Binding-site contacts:
Ligand atom O contacts residue LEU89 of chain 1.A at 3.6 Å.
Ligand atom C24 contacts residue VAL137 of chain 1.A at 3.9 Å (hydrophobic).
Ligand atom CB contacts residue PRO88 of chain 1.A at 4.1 Å (hydrophobic).
Ligand atom O1 contacts residue GLU190 of chain 1.A at 3.7 Å.
Ligand atom CB contacts residue TYR61 of chain 1.A at 3.6 Å (hydrophobic).
Ligand atom C17 contacts residue GLU190 of chain 1.A at 4.1 Å.
Ligand atom O contacts residue ARG95 of chain 1.A at 2.8 Å (salt-bridge).
Ligand atom C contacts residue THR90 of chain 1.A at 3.9 Å.
Ligand atom C contacts residue ARG95 of chain 1.A at 3.5 Å.
Ligand atom O7 contacts residue SER193 of chain 1.A at 3.8 Å.
Ligand atom C24 contacts residue SER173 of chain 1.A at 4.2 Å.
Ligand atom O2 contacts residue GLY140 of chain 1.A at 3.4 Å.
Ligand atom OXT contacts residue ARG95 of chain 1.A at 2.8 Å (salt-bridge).
Ligand atom O8 contacts residue SER141 of chain 1.A at 3.6 Å.
Ligand atom C2 contacts residue TYR216 of chain 1.A at 3.7 Å (hydrophobic).
Ligand atom CA contacts residue PRO88 of chain 1.A at 3.9 Å (hydrophobic).
Ligand atom C contacts residue PRO88 of chain 1.A at 4.2 Å (hydrophobic).
Ligand atom N4 contacts residue TYR61 of chain 1.A at 4.1 Å.
Ligand atom C10 contacts residue THR142 of chain 1.A at 3.4 Å.
Ligand atom C23 contacts residue VAL137 of chain 1.A at 3.8 Å (hydrophobic).
Ligand atom O1 contacts residue THR142 of chain 1.A at 2.7 Å (h-bond).
Ligand atom C3 contacts residue TYR61 of chain 1.A at 3.6 Å (hydrophobic).
Ligand atom O2 contacts residue SER141 of chain 1.A at 3.1 Å (h-bond).
Ligand atom N contacts residue TYR216 of chain 1.A at 3.6 Å.
Ligand atom C2 contacts residue TYR61 of chain 1.A at 4.2 Å (hydrophobic).
Ligand atom O contacts residue TYR61 of chain 1.A at 3.9 Å.
Ligand atom C3 contacts residue TYR216 of chain 1.A at 4.2 Å (hydrophobic).
Ligand atom O contacts residue THR90 of chain 1.A at 2.8 Å (h-bond).
Ligand atom CA contacts residue THR90 of chain 1.A at 3.8 Å.
Ligand atom O contacts residue PRO88 of chain 1.A at 3.8 Å.
Ligand atom C1 contacts residue TYR216 of chain 1.A at 4.1 Å (hydrophobic).
Ligand atom C contacts residue TYR61 of chain 1.A at 3.9 Å (hydrophobic).
Ligand atom O2 contacts residue THR142 of chain 1.A at 2.8 Å (h-bond).
Ligand atom N contacts residue PRO88 of chain 1.A at 3.0 Å (h-bond).
Ligand atom OXT contacts residue TYR61 of chain 1.A at 3.5 Å.
Ligand atom C10 contacts residue SER141 of chain 1.A at 3.5 Å.
Ligand atom C3 contacts residue PRO88 of chain 1.A at 3.7 Å (hydrophobic).
Ligand atom N contacts residue THR90 of chain 1.A at 3.0 Å (h-bond).
Ligand atom O1 contacts residue SER141 of chain 1.A at 3.6 Å (h-bond).
Ligand atom C17 contacts residue SER141 of chain 1.A at 4.2 Å.

The small molecule below binds the protein below.
Small molecule (SMILES): N[C@@H](Cn1ccc(=O)n(Cc2ccccc2C(=O)O)c1=O)C(=O)O

Sequence of chain 1.A:
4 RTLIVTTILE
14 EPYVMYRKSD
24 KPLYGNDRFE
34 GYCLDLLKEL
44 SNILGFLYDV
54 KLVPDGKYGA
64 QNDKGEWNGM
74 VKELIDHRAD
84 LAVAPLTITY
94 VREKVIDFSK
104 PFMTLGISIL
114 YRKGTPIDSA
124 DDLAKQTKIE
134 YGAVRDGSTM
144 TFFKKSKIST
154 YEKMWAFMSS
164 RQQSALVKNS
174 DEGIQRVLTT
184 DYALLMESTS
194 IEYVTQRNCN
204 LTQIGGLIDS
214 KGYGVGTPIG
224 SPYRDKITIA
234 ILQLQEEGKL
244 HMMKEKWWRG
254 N